Sequence of chain 1.A:
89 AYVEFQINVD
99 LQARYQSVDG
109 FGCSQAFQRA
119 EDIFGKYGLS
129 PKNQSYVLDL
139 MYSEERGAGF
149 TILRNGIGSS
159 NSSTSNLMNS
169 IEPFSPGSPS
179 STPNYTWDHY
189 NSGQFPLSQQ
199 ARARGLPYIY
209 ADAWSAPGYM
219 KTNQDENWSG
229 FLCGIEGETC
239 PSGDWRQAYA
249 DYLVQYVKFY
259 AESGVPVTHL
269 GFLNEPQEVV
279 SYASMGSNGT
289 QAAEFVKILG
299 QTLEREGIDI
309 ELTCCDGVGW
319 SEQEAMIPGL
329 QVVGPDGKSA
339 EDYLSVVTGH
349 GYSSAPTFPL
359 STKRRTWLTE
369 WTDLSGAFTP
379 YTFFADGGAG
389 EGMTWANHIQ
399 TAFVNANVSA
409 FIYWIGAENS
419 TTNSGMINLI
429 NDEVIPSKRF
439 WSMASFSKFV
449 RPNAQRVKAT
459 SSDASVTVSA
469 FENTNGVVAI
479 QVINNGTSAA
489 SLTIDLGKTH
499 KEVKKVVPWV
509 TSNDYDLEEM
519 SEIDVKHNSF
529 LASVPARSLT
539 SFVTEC

Binding-site contacts:
Ligand atom C3 contacts residue ASN417 of chain 1.A at 3.8 Å.
Ligand atom C7 contacts residue TYR125 of chain 1.A at 4.0 Å (hydrophobic).
Ligand atom C7 contacts residue ASN429 of chain 1.A at 4.1 Å.
Ligand atom O7 contacts residue ASN417 of chain 1.A at 3.1 Å (h-bond).
Ligand atom O5 contacts residue ASN417 of chain 1.A at 2.3 Å (h-bond).
Ligand atom C1 contacts residue ASN429 of chain 1.A at 4.2 Å.
Ligand atom O5 contacts residue ASN429 of chain 1.A at 4.1 Å.
Ligand atom C2 contacts residue ASN417 of chain 1.A at 2.5 Å.
Ligand atom C5 contacts residue ASN417 of chain 1.A at 3.6 Å.
Ligand atom N2 contacts residue ASN417 of chain 1.A at 3.0 Å (h-bond).
Ligand atom C4 contacts residue ASN417 of chain 1.A at 4.2 Å.
Ligand atom C7 contacts residue ASN417 of chain 1.A at 3.2 Å.
Ligand atom C5 contacts residue ASN429 of chain 1.A at 3.6 Å.
Ligand atom C1 contacts residue ASN417 of chain 1.A at 1.4 Å.
Ligand atom O6 contacts residue ILE428 of chain 1.A at 3.6 Å.
Ligand atom C8 contacts residue ASN429 of chain 1.A at 3.5 Å.
Ligand atom O5 contacts residue ILE428 of chain 1.A at 4.5 Å.
Ligand atom C8 contacts residue TYR125 of chain 1.A at 3.3 Å (hydrophobic).
Ligand atom C8 contacts residue ASN417 of chain 1.A at 4.5 Å.
Ligand atom C6 contacts residue ASN429 of chain 1.A at 3.6 Å.
Ligand atom O5 contacts residue LEU427 of chain 1.A at 4.4 Å.
Ligand atom O6 contacts residue THR419 of chain 1.A at 4.0 Å.
Ligand atom C6 contacts residue ILE428 of chain 1.A at 3.4 Å (hydrophobic).
Ligand atom N2 contacts residue TYR125 of chain 1.A at 4.2 Å.

A small-molecule ligand and the protein it binds are described below.
Small molecule (SMILES): CC(=O)N[C@H]1[C@H](O[C@H]2[C@H](O)[C@@H](NC(C)=O)CO[C@@H]2CO)O[C@H](CO)[C@@H](O)[C@@H]1O